Binding-site contacts:
Ligand atom OG contacts residue ARG35 of chain 52.C at 4.2 Å.
Ligand atom CD2 contacts residue ARG29 of chain 52.C at 3.8 Å.
Ligand atom OG contacts residue PHE244 of chain 52.C at 3.7 Å.
Ligand atom C contacts residue ARG29 of chain 52.C at 3.9 Å.
Ligand atom CG2 contacts residue GLU245 of chain 52.C at 3.4 Å.
Ligand atom CG2 contacts residue ARG35 of chain 52.C at 3.9 Å.
Ligand atom CB contacts residue ASP243 of chain 52.C at 3.9 Å.
Ligand atom N contacts residue ASP243 of chain 52.C at 4.5 Å.
Ligand atom N contacts residue ARG35 of chain 52.C at 4.4 Å.
Ligand atom CG1 contacts residue ASP243 of chain 52.C at 3.3 Å.
Ligand atom N contacts residue ARG35 of chain 52.C at 4.1 Å.
Ligand atom O contacts residue ARG35 of chain 52.C at 3.3 Å (salt-bridge).
Ligand atom N contacts residue ASP243 of chain 52.C at 3.8 Å.
Ligand atom O contacts residue ARG35 of chain 52.C at 2.9 Å (salt-bridge).
Ligand atom C contacts residue PRO43 of chain 52.C at 4.5 Å (hydrophobic).
Ligand atom O contacts residue ARG36 of chain 52.C at 2.9 Å (salt-bridge).
Ligand atom O contacts residue ARG29 of chain 52.C at 4.2 Å.
Ligand atom C contacts residue ARG35 of chain 52.C at 3.5 Å.
Ligand atom C contacts residue ARG36 of chain 52.C at 3.2 Å.
Ligand atom CB contacts residue ARG35 of chain 52.C at 3.4 Å.
Ligand atom O contacts residue ARG29 of chain 52.C at 3.0 Å (salt-bridge).
Ligand atom O contacts residue ASP243 of chain 52.C at 4.3 Å.
Ligand atom O contacts residue ASP243 of chain 52.C at 4.3 Å.
Ligand atom CB contacts residue ARG35 of chain 52.C at 3.8 Å.
Ligand atom CA contacts residue ARG29 of chain 52.C at 4.2 Å.
Ligand atom C contacts residue ASP243 of chain 52.C at 4.4 Å.
Ligand atom CG1 contacts residue ARG35 of chain 52.C at 4.4 Å.
Ligand atom CD1 contacts residue ARG29 of chain 52.C at 3.6 Å.
Ligand atom C contacts residue ASP243 of chain 52.C at 3.5 Å.
Ligand atom CG2 contacts residue ARG36 of chain 52.C at 3.8 Å.
Ligand atom O contacts residue PRO43 of chain 52.C at 3.7 Å.
Ligand atom N contacts residue ASP243 of chain 52.C at 3.3 Å (salt-bridge).
Ligand atom N contacts residue ARG35 of chain 52.C at 4.1 Å.
Ligand atom C contacts residue ARG35 of chain 52.C at 3.7 Å.
Ligand atom CB contacts residue ASP243 of chain 52.C at 4.2 Å.
Ligand atom CA contacts residue ASP243 of chain 52.C at 3.3 Å.
Ligand atom CA contacts residue ASP243 of chain 52.C at 4.2 Å.
Ligand atom O contacts residue PHE37 of chain 52.C at 3.8 Å.
Ligand atom CG2 contacts residue PRO43 of chain 52.C at 4.3 Å (hydrophobic).
Ligand atom O contacts residue ILE25 of chain 52.C at 3.8 Å.

A small-molecule ligand and the protein it binds are described below.
Small molecule (SMILES): CC[C@H](C)[C@H](NC(=O)[C@H](CC(C)C)NC(=O)[C@H](CO)NC(=O)CNC(=O)[C@@H](NC(=O)[C@@H](N)[C@@H](C)O)C(C)C)C(=O)N[C@H](C=O)CCC(N)=O

Sequence of chain 52.C:
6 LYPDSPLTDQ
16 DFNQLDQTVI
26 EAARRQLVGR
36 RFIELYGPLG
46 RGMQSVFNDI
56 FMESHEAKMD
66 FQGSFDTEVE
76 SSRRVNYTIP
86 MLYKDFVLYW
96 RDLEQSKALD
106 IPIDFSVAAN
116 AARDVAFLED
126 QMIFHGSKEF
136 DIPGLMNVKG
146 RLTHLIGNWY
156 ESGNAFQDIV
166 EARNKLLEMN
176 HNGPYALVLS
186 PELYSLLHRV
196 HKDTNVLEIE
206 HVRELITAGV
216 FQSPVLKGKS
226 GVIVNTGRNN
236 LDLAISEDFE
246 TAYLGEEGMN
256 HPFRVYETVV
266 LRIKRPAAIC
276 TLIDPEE